A small-molecule ligand and the protein it binds are described below.
Small molecule (SMILES): C/C1=C/C(=O)O[C@@H]2C[C@@H](CC[C@H](C)/C=C\C=C\CC1)O[C@@](O)([C@@H]1CSC(=O)N1)C2

Sequence of chain 1.B:
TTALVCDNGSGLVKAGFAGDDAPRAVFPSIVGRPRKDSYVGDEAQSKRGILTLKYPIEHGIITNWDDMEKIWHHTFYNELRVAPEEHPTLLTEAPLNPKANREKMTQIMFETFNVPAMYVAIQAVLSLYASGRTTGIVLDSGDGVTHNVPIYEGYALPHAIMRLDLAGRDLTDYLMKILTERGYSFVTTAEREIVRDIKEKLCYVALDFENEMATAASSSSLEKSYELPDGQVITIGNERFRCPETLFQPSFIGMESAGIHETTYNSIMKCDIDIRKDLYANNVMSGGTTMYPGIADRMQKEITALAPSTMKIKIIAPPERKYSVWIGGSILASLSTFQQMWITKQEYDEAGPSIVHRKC

Binding-site contacts:
Ligand atom C11 contacts residue GLU207 of chain 1.B at 3.4 Å.
Ligand atom C12 contacts residue GLU207 of chain 1.B at 4.1 Å.
Ligand atom C12 contacts residue PRO32 of chain 1.B at 3.5 Å (hydrophobic).
Ligand atom C14 contacts residue PRO32 of chain 1.B at 4.1 Å (hydrophobic).
Ligand atom O4 contacts residue GLU207 of chain 1.B at 2.8 Å (salt-bridge).
Ligand atom C19 contacts residue TYR69 of chain 1.B at 3.2 Å (hydrophobic).
Ligand atom C20 contacts residue ASP157 of chain 1.B at 3.5 Å.
Ligand atom O1 contacts residue ARG210 of chain 1.B at 2.8 Å (salt-bridge).
Ligand atom C9 contacts residue PRO32 of chain 1.B at 3.7 Å (hydrophobic).
Ligand atom O2 contacts residue ARG210 of chain 1.B at 3.3 Å (salt-bridge).
Ligand atom C20 contacts residue ARG210 of chain 1.B at 3.8 Å.
Ligand atom C8 contacts residue GLU207 of chain 1.B at 3.7 Å.
Ligand atom O5 contacts residue THR186 of chain 1.B at 2.8 Å (h-bond).
Ligand atom C15 contacts residue ARG210 of chain 1.B at 3.5 Å.
Ligand atom C1 contacts residue LEU16 of chain 1.B at 4.1 Å (hydrophobic).
Ligand atom C2 contacts residue LEU16 of chain 1.B at 3.8 Å (hydrophobic).
Ligand atom C19 contacts residue ASP157 of chain 1.B at 4.0 Å.
Ligand atom O4 contacts residue ARG210 of chain 1.B at 3.5 Å (salt-bridge).
Ligand atom C15 contacts residue LEU16 of chain 1.B at 3.7 Å (hydrophobic).
Ligand atom O5 contacts residue ARG210 of chain 1.B at 3.2 Å.
Ligand atom C22 contacts residue GLN59 of chain 1.B at 3.0 Å.
Ligand atom C14 contacts residue GLU207 of chain 1.B at 4.0 Å.
Ligand atom N1 contacts residue ASP157 of chain 1.B at 2.7 Å (salt-bridge).
Ligand atom O5 contacts residue ARG183 of chain 1.B at 3.9 Å.
Ligand atom O2 contacts residue LEU16 of chain 1.B at 3.6 Å.
Ligand atom S1 contacts residue ARG183 of chain 1.B at 3.7 Å.
Ligand atom C13 contacts residue GLU207 of chain 1.B at 3.5 Å.
Ligand atom C20 contacts residue THR186 of chain 1.B at 4.0 Å.
Ligand atom C17 contacts residue ARG210 of chain 1.B at 4.1 Å.
Ligand atom C16 contacts residue ARG210 of chain 1.B at 3.4 Å.
Ligand atom O3 contacts residue TYR69 of chain 1.B at 3.8 Å.
Ligand atom C10 contacts residue GLN59 of chain 1.B at 3.7 Å.
Ligand atom S1 contacts residue ARG206 of chain 1.B at 3.8 Å.
Ligand atom O5 contacts residue GLY182 of chain 1.B at 4.1 Å.
Ligand atom C14 contacts residue ARG210 of chain 1.B at 3.7 Å.
Ligand atom C1 contacts residue ARG210 of chain 1.B at 3.4 Å.
Ligand atom C10 contacts residue GLU207 of chain 1.B at 4.0 Å.
Ligand atom O5 contacts residue ASP157 of chain 1.B at 4.0 Å.
Ligand atom N1 contacts residue ATP1 of chain 1.E at 3.9 Å.
Ligand atom C18 contacts residue ASP157 of chain 1.B at 3.2 Å.